Sequence of chain 1.A:
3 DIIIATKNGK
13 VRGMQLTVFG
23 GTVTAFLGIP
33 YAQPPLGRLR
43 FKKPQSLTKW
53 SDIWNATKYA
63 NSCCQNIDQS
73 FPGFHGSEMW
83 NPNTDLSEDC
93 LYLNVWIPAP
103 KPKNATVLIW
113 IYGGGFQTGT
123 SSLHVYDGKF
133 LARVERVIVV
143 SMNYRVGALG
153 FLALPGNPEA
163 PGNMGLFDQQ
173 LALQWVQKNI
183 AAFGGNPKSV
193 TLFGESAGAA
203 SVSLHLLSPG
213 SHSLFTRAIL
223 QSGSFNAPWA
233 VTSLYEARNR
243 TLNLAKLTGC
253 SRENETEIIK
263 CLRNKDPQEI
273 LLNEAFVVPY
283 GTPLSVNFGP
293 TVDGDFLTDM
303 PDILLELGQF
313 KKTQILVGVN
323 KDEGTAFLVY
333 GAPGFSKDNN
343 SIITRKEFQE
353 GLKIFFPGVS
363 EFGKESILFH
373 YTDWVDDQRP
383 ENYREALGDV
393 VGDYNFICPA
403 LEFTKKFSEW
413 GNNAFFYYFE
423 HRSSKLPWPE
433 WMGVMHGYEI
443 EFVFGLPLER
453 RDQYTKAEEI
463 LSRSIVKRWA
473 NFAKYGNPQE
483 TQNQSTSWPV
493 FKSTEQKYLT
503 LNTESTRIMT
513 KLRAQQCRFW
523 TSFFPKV

Binding-site contacts:
Ligand atom C1 contacts residue THR258 of chain 1.A at 4.4 Å.
Ligand atom O5 contacts residue ASN256 of chain 1.A at 2.4 Å (h-bond).
Ligand atom C5 contacts residue ASN256 of chain 1.A at 3.7 Å.
Ligand atom O5 contacts residue GLU259 of chain 1.A at 4.3 Å.
Ligand atom O7 contacts residue ASN256 of chain 1.A at 3.4 Å (h-bond).
Ligand atom C2 contacts residue ASN256 of chain 1.A at 2.5 Å.
Ligand atom C3 contacts residue ASN256 of chain 1.A at 3.8 Å.
Ligand atom C4 contacts residue ASN256 of chain 1.A at 4.3 Å.
Ligand atom C7 contacts residue ASN256 of chain 1.A at 3.3 Å.
Ligand atom C1 contacts residue ASN256 of chain 1.A at 1.4 Å.
Ligand atom C8 contacts residue ASN256 of chain 1.A at 4.1 Å.
Ligand atom N2 contacts residue ASN256 of chain 1.A at 2.9 Å (h-bond).

This small molecule binds to this protein.
Small molecule (SMILES): CC(=O)N[C@@H]1[C@@H](O)[C@H](O)[C@@H](CO)O[C@H]1O